Binding-site contacts:
Ligand atom C8 contacts residue ASN308 of chain 1.C at 4.4 Å.
Ligand atom C1 contacts residue TRP364 of chain 1.C at 4.3 Å (hydrophobic).
Ligand atom N2 contacts residue ASN308 of chain 1.C at 2.9 Å (h-bond).
Ligand atom O7 contacts residue ASN308 of chain 1.C at 3.9 Å.
Ligand atom O5 contacts residue TRP364 of chain 1.C at 4.3 Å.
Ligand atom C7 contacts residue ASN308 of chain 1.C at 3.4 Å.
Ligand atom C3 contacts residue ASN308 of chain 1.C at 4.0 Å.
Ligand atom C6 contacts residue TRP364 of chain 1.C at 4.2 Å (hydrophobic).
Ligand atom O5 contacts residue ASN308 of chain 1.C at 2.4 Å (h-bond).
Ligand atom C4 contacts residue ASN308 of chain 1.C at 4.4 Å.
Ligand atom O6 contacts residue TRP364 of chain 1.C at 4.2 Å.
Ligand atom O4 contacts residue TRP364 of chain 1.C at 3.9 Å.
Ligand atom C5 contacts residue TRP364 of chain 1.C at 3.6 Å (hydrophobic).
Ligand atom C2 contacts residue ASN308 of chain 1.C at 2.6 Å.
Ligand atom C8 contacts residue LYS304 of chain 1.C at 3.8 Å.
Ligand atom C5 contacts residue ASN308 of chain 1.C at 3.7 Å.
Ligand atom C4 contacts residue TRP364 of chain 1.C at 4.4 Å (hydrophobic).
Ligand atom C1 contacts residue ASN308 of chain 1.C at 1.6 Å.

Sequence of chain 1.C:
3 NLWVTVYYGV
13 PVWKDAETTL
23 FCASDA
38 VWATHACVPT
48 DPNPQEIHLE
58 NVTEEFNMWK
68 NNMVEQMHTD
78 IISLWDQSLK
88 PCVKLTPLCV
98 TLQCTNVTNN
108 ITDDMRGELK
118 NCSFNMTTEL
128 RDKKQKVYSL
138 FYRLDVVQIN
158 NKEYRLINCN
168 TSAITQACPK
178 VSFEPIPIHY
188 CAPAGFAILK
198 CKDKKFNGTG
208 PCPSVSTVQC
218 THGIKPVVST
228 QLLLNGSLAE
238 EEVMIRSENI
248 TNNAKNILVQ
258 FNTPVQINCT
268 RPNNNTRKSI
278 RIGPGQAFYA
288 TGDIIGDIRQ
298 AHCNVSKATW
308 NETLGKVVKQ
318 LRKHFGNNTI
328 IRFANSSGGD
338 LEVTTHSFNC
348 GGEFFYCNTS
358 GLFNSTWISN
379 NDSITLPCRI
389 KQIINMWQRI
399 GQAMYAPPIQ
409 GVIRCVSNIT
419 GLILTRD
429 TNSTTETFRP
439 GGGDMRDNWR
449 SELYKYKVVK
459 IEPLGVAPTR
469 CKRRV

The small molecule below binds the protein below.
Small molecule (SMILES): CC(=O)N[C@@H]1[C@@H](O)[C@H](O)[C@@H](CO)O[C@H]1O